This small molecule binds to this protein.
Small molecule (SMILES): Cc1cc(N)nc(CCc2cc(F)cc(CC[C@@H]3C[C@H](F)CN3)c2)c1

Sequence of chain 1.A:
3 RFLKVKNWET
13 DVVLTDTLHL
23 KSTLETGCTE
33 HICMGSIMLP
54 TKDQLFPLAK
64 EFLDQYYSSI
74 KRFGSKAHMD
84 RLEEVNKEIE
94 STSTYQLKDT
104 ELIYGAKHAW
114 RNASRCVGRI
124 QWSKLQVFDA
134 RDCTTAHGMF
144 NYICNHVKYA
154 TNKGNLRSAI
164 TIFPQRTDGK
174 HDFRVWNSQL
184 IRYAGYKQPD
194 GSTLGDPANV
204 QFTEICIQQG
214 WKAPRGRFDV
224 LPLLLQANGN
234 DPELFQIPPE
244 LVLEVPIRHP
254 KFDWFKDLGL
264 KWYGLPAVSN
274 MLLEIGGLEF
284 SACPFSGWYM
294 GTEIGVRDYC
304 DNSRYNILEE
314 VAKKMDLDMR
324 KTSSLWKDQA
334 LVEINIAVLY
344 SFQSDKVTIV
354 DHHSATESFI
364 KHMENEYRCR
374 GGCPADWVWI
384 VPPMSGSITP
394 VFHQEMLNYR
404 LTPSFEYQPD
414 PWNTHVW

Binding-site contacts:
Ligand atom C08 contacts residue GLU296 of chain 1.A at 3.3 Å.
Ligand atom C14 contacts residue HEM1 of chain 1.C at 3.7 Å.
Ligand atom N02 contacts residue TRP291 of chain 1.A at 2.8 Å (h-bond).
Ligand atom C25 contacts residue MET40 of chain 1.A at 3.4 Å (hydrophobic).
Ligand atom C11 contacts residue HEM1 of chain 1.C at 3.6 Å.
Ligand atom C02 contacts residue GLU296 of chain 1.A at 3.5 Å.
Ligand atom C12 contacts residue VAL271 of chain 1.A at 3.4 Å (hydrophobic).
Ligand atom C02 contacts residue PRO269 of chain 1.A at 3.8 Å (hydrophobic).
Ligand atom N02 contacts residue PRO269 of chain 1.A at 3.9 Å.
Ligand atom N02 contacts residue TYR292 of chain 1.A at 3.8 Å.
Ligand atom C07 contacts residue PHE288 of chain 1.A at 3.7 Å (hydrophobic).
Ligand atom C07 contacts residue PRO269 of chain 1.A at 3.8 Å (hydrophobic).
Ligand atom C07 contacts residue HEM1 of chain 1.C at 3.6 Å.
Ligand atom C06 contacts residue GLU296 of chain 1.A at 3.4 Å.
Ligand atom C07 contacts residue SER289 of chain 1.A at 3.8 Å.
Ligand atom F13 contacts residue HEM1 of chain 1.C at 2.9 Å.
Ligand atom C07 contacts residue GLY290 of chain 1.A at 3.6 Å.
Ligand atom N01 contacts residue GLU296 of chain 1.A at 2.6 Å (salt-bridge).
Ligand atom C11 contacts residue VAL271 of chain 1.A at 3.8 Å (hydrophobic).
Ligand atom F24 contacts residue TRP10 of chain 1.B at 3.3 Å.
Ligand atom C02 contacts residue HEM1 of chain 1.C at 3.5 Å.
Ligand atom C09 contacts residue HEM1 of chain 1.C at 3.5 Å.
Ligand atom F13 contacts residue MET274 of chain 1.A at 3.8 Å.
Ligand atom C05 contacts residue VAL271 of chain 1.A at 3.6 Å (hydrophobic).
Ligand atom C13 contacts residue HEM1 of chain 1.C at 3.1 Å.
Ligand atom F24 contacts residue MET40 of chain 1.A at 3.4 Å.
Ligand atom C17 contacts residue HEM1 of chain 1.C at 3.9 Å.
Ligand atom N01 contacts residue HEM1 of chain 1.C at 4.0 Å.
Ligand atom C03 contacts residue HEM1 of chain 1.C at 3.3 Å.
Ligand atom C15 contacts residue HEM1 of chain 1.C at 3.6 Å.
Ligand atom C25 contacts residue H4B1 of chain 1.D at 3.2 Å.
Ligand atom C04 contacts residue HEM1 of chain 1.C at 3.9 Å.
Ligand atom C12 contacts residue HEM1 of chain 1.C at 3.5 Å.
Ligand atom N02 contacts residue HEM1 of chain 1.C at 3.2 Å.
Ligand atom C09 contacts residue VAL271 of chain 1.A at 3.9 Å (hydrophobic).
Ligand atom C16 contacts residue HEM1 of chain 1.C at 3.0 Å.
Ligand atom C03 contacts residue PRO269 of chain 1.A at 3.8 Å (hydrophobic).
Ligand atom N02 contacts residue GLU296 of chain 1.A at 2.8 Å (salt-bridge).
Ligand atom N21 contacts residue H4B1 of chain 1.D at 3.3 Å (h-bond).
Ligand atom C02 contacts residue TRP291 of chain 1.A at 3.8 Å (hydrophobic).

Sequence of chain 1.B:
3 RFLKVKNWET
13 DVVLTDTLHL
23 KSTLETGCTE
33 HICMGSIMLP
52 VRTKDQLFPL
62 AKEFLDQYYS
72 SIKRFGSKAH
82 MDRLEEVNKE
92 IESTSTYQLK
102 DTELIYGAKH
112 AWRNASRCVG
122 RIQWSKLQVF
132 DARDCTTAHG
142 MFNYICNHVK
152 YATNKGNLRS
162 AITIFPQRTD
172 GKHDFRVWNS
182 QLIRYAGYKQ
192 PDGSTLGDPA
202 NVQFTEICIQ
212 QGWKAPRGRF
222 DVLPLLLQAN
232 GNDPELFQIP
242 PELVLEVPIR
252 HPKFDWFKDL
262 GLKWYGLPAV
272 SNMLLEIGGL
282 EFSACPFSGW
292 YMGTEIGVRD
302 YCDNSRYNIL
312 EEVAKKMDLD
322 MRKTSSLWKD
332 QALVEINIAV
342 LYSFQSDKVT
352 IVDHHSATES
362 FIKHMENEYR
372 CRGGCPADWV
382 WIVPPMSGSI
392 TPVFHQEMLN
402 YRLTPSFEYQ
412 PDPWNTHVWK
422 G